Binding-site contacts:
Ligand atom N contacts residue ASN231 of chain 1.A at 3.0 Å (h-bond).
Ligand atom CB contacts residue LEU234 of chain 1.A at 3.4 Å (hydrophobic).
Ligand atom NE contacts residue ASN55 of chain 1.A at 3.1 Å (h-bond).
Ligand atom C contacts residue ASN180 of chain 1.A at 3.6 Å.
Ligand atom C contacts residue GLU187 of chain 1.A at 3.6 Å.
Ligand atom C contacts residue GLU19 of chain 1.A at 3.6 Å.
Ligand atom N contacts residue LEU179 of chain 1.A at 3.5 Å.
Ligand atom CA contacts residue ASN55 of chain 1.A at 3.4 Å.
Ligand atom CG2 contacts residue V1K1 of chain 1.H at 3.3 Å.
Ligand atom O contacts residue ASN55 of chain 1.A at 2.9 Å (h-bond).
Ligand atom O contacts residue LYS54 of chain 1.A at 3.6 Å.
Ligand atom CB contacts residue ASN231 of chain 1.A at 2.9 Å.
Ligand atom O3P contacts residue TYR135 of chain 1.A at 2.6 Å (h-bond).
Ligand atom NH2 contacts residue GLY59 of chain 1.A at 3.6 Å.
Ligand atom O3P contacts residue ARG134 of chain 1.A at 2.9 Å (salt-bridge).
Ligand atom CB contacts residue ASN55 of chain 1.A at 3.4 Å.
Ligand atom O2P contacts residue ARG134 of chain 1.A at 2.8 Å (salt-bridge).
Ligand atom CG2 contacts residue ASN180 of chain 1.A at 3.6 Å.
Ligand atom O contacts residue VAL51 of chain 1.A at 3.6 Å.
Ligand atom N contacts residue ASN180 of chain 1.A at 2.9 Å (h-bond).
Ligand atom CA contacts residue GLU187 of chain 1.A at 3.4 Å.
Ligand atom O contacts residue GLU19 of chain 1.A at 2.6 Å (salt-bridge).
Ligand atom O1P contacts residue ARG61 of chain 1.A at 2.9 Å (salt-bridge).
Ligand atom N contacts residue GLU187 of chain 1.A at 2.5 Å (salt-bridge).
Ligand atom CB contacts residue VAL51 of chain 1.A at 3.5 Å (hydrophobic).
Ligand atom O contacts residue ASN231 of chain 1.A at 2.9 Å (h-bond).
Ligand atom CA contacts residue GLU19 of chain 1.A at 3.4 Å.
Ligand atom CD1 contacts residue V1K1 of chain 1.H at 3.6 Å.
Ligand atom O contacts residue LYS54 of chain 1.A at 3.6 Å.
Ligand atom NH2 contacts residue ASN55 of chain 1.A at 3.3 Å (h-bond).
Ligand atom CB contacts residue ASN180 of chain 1.A at 3.2 Å.
Ligand atom C contacts residue GLU19 of chain 1.A at 2.9 Å.
Ligand atom O2P contacts residue ARG61 of chain 1.A at 2.9 Å (salt-bridge).
Ligand atom O contacts residue VAL51 of chain 1.A at 3.5 Å.
Ligand atom CB contacts residue TRP235 of chain 1.A at 3.5 Å (hydrophobic).
Ligand atom O contacts residue GLU187 of chain 1.A at 3.1 Å (salt-bridge).
Ligand atom O contacts residue VAL183 of chain 1.A at 3.6 Å.
Ligand atom N contacts residue GLU19 of chain 1.A at 2.6 Å (salt-bridge).
Ligand atom C contacts residue ASN55 of chain 1.A at 3.5 Å.
Ligand atom CA contacts residue ASN180 of chain 1.A at 3.4 Å.

The small molecule below binds the protein below.
Small molecule (SMILES): CC[C@H](C)[C@H](NC(=O)[C@H](COP(=O)(O)O)NC(=O)CNC(=O)[C@H](C)N)C(=O)N1C=CC[C@H]1C(=O)NCC(=O)N[C@@H](CCCN=C(N)N)C(=O)N[C@@H](C)C(=O)N[C@H](C=O)CO

Sequence of chain 1.A:
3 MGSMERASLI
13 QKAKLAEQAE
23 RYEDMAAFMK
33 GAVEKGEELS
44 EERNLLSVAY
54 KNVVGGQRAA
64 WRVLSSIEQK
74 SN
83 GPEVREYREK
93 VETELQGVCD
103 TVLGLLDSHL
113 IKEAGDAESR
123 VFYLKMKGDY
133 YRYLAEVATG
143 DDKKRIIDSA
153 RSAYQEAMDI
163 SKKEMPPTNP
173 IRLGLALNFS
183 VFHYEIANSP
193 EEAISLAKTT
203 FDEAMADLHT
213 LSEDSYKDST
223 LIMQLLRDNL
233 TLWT